Sequence of chain 2.A:
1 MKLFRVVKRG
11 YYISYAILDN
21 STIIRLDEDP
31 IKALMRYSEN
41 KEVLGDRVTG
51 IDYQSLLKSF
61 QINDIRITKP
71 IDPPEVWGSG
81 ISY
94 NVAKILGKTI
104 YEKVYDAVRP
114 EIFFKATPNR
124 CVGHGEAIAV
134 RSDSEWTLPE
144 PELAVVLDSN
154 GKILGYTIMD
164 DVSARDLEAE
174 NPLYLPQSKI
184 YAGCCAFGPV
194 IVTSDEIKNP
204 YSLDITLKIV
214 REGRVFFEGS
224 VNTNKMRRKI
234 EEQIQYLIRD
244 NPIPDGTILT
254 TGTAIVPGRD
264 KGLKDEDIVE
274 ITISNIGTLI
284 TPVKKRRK

This protein binds this small molecule.
Small molecule (SMILES): O=CCCC(=O)C(=O)O

Binding-site contacts:
Ligand atom C3 contacts residue GLU114 of chain 2.A at 4.0 Å.
Ligand atom C4 contacts residue PHE116 of chain 2.A at 4.1 Å (hydrophobic).
Ligand atom C1 contacts residue SER79 of chain 2.A at 3.7 Å.
Ligand atom C5 contacts residue GLU114 of chain 2.A at 3.3 Å.
Ligand atom O5 contacts residue PHE116 of chain 2.A at 3.7 Å.
Ligand atom C1 contacts residue THR256 of chain 2.A at 3.6 Å.
Ligand atom O2 contacts residue GLU143 of chain 2.A at 3.0 Å (salt-bridge).
Ligand atom O5 contacts residue GLU143 of chain 2.A at 3.0 Å (salt-bridge).
Ligand atom O2 contacts residue SER79 of chain 2.A at 3.7 Å.
Ligand atom C4 contacts residue GLU114 of chain 2.A at 3.8 Å.
Ligand atom C2 contacts residue GLU143 of chain 2.A at 3.4 Å.
Ligand atom C4 contacts residue LYS182 of chain 2.A at 4.0 Å.
Ligand atom C1 contacts residue GLU143 of chain 2.A at 3.5 Å.
Ligand atom O5 contacts residue SER79 of chain 2.A at 3.9 Å.
Ligand atom C3 contacts residue GLY80 of chain 2.A at 3.6 Å.
Ligand atom O5 contacts residue LYS182 of chain 2.A at 2.9 Å (salt-bridge).
Ligand atom C1 contacts residue GLY255 of chain 2.A at 3.9 Å.
Ligand atom O3 contacts residue TYR104 of chain 2.A at 3.5 Å.
Ligand atom C2 contacts residue LYS182 of chain 2.A at 4.0 Å.
Ligand atom C5 contacts residue GLU171 of chain 2.A at 3.7 Å.
Ligand atom C5 contacts residue TYR104 of chain 2.A at 4.1 Å (hydrophobic).
Ligand atom C2 contacts residue MG1 of chain 2.B at 2.9 Å.
Ligand atom O1 contacts residue GLY80 of chain 2.A at 3.8 Å.
Ligand atom O3 contacts residue LEU178 of chain 2.A at 3.5 Å.
Ligand atom O5 contacts residue MG1 of chain 2.B at 2.1 Å.
Ligand atom O2 contacts residue THR256 of chain 2.A at 2.8 Å (h-bond).
Ligand atom O2 contacts residue MG1 of chain 2.B at 2.2 Å.
Ligand atom O2 contacts residue GLY255 of chain 2.A at 3.2 Å.
Ligand atom O2 contacts residue GLU145 of chain 2.A at 2.9 Å (salt-bridge).
Ligand atom C2 contacts residue GLY80 of chain 2.A at 3.8 Å.
Ligand atom C2 contacts residue SER79 of chain 2.A at 3.8 Å.
Ligand atom O5 contacts residue ASP164 of chain 2.A at 3.1 Å (salt-bridge).
Ligand atom C1 contacts residue ILE81 of chain 2.A at 4.0 Å (hydrophobic).
Ligand atom C1 contacts residue MG1 of chain 2.B at 2.9 Å.
Ligand atom C3 contacts residue ILE81 of chain 2.A at 3.9 Å (hydrophobic).
Ligand atom O1 contacts residue THR256 of chain 2.A at 3.8 Å.
Ligand atom O1 contacts residue ILE81 of chain 2.A at 3.1 Å (h-bond).
Ligand atom C1 contacts residue GLY80 of chain 2.A at 3.9 Å.
Ligand atom O3 contacts residue GLU171 of chain 2.A at 2.5 Å (salt-bridge).
Ligand atom C5 contacts residue LEU178 of chain 2.A at 3.9 Å (hydrophobic).